Sequence of chain 1.A:
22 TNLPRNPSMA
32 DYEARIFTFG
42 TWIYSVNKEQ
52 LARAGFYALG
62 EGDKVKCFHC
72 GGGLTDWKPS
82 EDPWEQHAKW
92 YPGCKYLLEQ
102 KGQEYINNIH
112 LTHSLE

A small-molecule ligand and the protein it binds are described below.
Small molecule (SMILES): CCO[C@@H]1C[C@@H]2CN(C(=O)[C@@H](NC(=O)[C@H](C)NC)C3CCC(F)(F)CC3)[C@H](C(=O)N[C@@H]3CCOc4ccccc43)CN2C1

Sequence of chain 1.B:
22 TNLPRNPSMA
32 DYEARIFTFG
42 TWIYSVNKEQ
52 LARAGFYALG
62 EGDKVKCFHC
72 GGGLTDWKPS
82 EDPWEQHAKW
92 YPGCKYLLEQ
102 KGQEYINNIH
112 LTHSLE

Binding-site contacts:
Ligand atom C39 contacts residue TRP78 of chain 1.B at 3.8 Å (hydrophobic).
Ligand atom C37 contacts residue GLU82 of chain 1.B at 3.7 Å.
Ligand atom C26 contacts residue GLY74 of chain 1.B at 3.8 Å.
Ligand atom O36 contacts residue GLN87 of chain 1.B at 3.4 Å (h-bond).
Ligand atom C11 contacts residue GLY74 of chain 1.B at 3.4 Å.
Ligand atom C4 contacts residue LEU112 of chain 1.A at 3.8 Å (hydrophobic).
Ligand atom C37 contacts residue GLN87 of chain 1.B at 3.7 Å.
Ligand atom C13 contacts residue GLY74 of chain 1.B at 3.6 Å.
Ligand atom C41 contacts residue ASP77 of chain 1.B at 3.5 Å.
Ligand atom C16 contacts residue GLY74 of chain 1.B at 3.6 Å.
Ligand atom C37 contacts residue THR76 of chain 1.B at 3.5 Å.
Ligand atom C41 contacts residue GLU82 of chain 1.B at 3.2 Å.
Ligand atom N34 contacts residue THR76 of chain 1.B at 2.8 Å (h-bond).
Ligand atom C35 contacts residue THR76 of chain 1.B at 3.6 Å.
Ligand atom C42 contacts residue THR76 of chain 1.B at 3.7 Å.
Ligand atom C32 contacts residue THR76 of chain 1.B at 3.7 Å.
Ligand atom C29 contacts residue GLY74 of chain 1.B at 3.9 Å.
Ligand atom C26 contacts residue LYS67 of chain 1.B at 3.8 Å.
Ligand atom O31 contacts residue THR76 of chain 1.B at 2.9 Å (h-bond).
Ligand atom C27 contacts residue LYS65 of chain 1.B at 3.7 Å.
Ligand atom O36 contacts residue TRP91 of chain 1.B at 3.2 Å (h-bond).
Ligand atom C28 contacts residue LEU75 of chain 1.B at 3.8 Å (hydrophobic).
Ligand atom C39 contacts residue GLN87 of chain 1.B at 3.4 Å.
Ligand atom N18 contacts residue GLY74 of chain 1.B at 2.9 Å (h-bond).
Ligand atom C13 contacts residue TYR92 of chain 1.B at 3.1 Å (hydrophobic).
Ligand atom C48 contacts residue ASP77 of chain 1.B at 3.9 Å.
Ligand atom C28 contacts residue GLY74 of chain 1.B at 3.6 Å.
Ligand atom C41 contacts residue LYS79 of chain 1.B at 3.7 Å.
Ligand atom C15 contacts residue LEU112 of chain 1.A at 3.6 Å (hydrophobic).
Ligand atom C6 contacts residue TRP91 of chain 1.B at 3.5 Å (hydrophobic).
Ligand atom N40 contacts residue GLN87 of chain 1.B at 3.3 Å (h-bond).
Ligand atom C27 contacts residue GLY74 of chain 1.B at 3.6 Å.
Ligand atom N40 contacts residue ASP77 of chain 1.B at 3.8 Å.
Ligand atom C37 contacts residue ASP77 of chain 1.B at 3.4 Å.
Ligand atom N40 contacts residue GLU82 of chain 1.B at 2.8 Å (salt-bridge).
Ligand atom C25 contacts residue LYS67 of chain 1.B at 3.7 Å.
Ligand atom C39 contacts residue THR76 of chain 1.B at 3.9 Å.
Ligand atom O31 contacts residue LEU75 of chain 1.B at 3.5 Å.
Ligand atom C27 contacts residue VAL66 of chain 1.B at 3.8 Å (hydrophobic).
Ligand atom C7 contacts residue TRP91 of chain 1.B at 3.7 Å (hydrophobic).